Binding-site contacts:
Ligand atom C3 contacts residue ASN200 of chain 47.E at 3.7 Å.
Ligand atom C5 contacts residue SER197 of chain 47.E at 4.2 Å.
Ligand atom C5 contacts residue ASN200 of chain 47.E at 3.3 Å.
Ligand atom C8 contacts residue VAL205 of chain 47.E at 3.7 Å (hydrophobic).
Ligand atom C2 contacts residue LEU192 of chain 47.E at 4.3 Å (hydrophobic).
Ligand atom O5 contacts residue ASN200 of chain 47.E at 2.5 Å (h-bond).
Ligand atom C6 contacts residue SER197 of chain 47.E at 4.3 Å.
Ligand atom O7 contacts residue ASN200 of chain 47.E at 3.3 Å (h-bond).
Ligand atom C1 contacts residue ASN200 of chain 47.E at 1.4 Å.
Ligand atom C1 contacts residue LEU192 of chain 47.E at 3.9 Å (hydrophobic).
Ligand atom C4 contacts residue ASN200 of chain 47.E at 3.8 Å.
Ligand atom O6 contacts residue ASN200 of chain 47.E at 3.0 Å (h-bond).
Ligand atom C7 contacts residue ASN200 of chain 47.E at 3.6 Å.
Ligand atom N2 contacts residue ASN200 of chain 47.E at 3.3 Å (h-bond).
Ligand atom O5 contacts residue SER197 of chain 47.E at 4.0 Å.
Ligand atom O7 contacts residue LYS203 of chain 47.E at 4.0 Å.
Ligand atom C8 contacts residue LEU192 of chain 47.E at 3.7 Å (hydrophobic).
Ligand atom C2 contacts residue ASN200 of chain 47.E at 2.5 Å.
Ligand atom C7 contacts residue LEU192 of chain 47.E at 3.8 Å (hydrophobic).
Ligand atom C6 contacts residue LEU199 of chain 47.E at 4.1 Å (hydrophobic).
Ligand atom C6 contacts residue ASN200 of chain 47.E at 3.3 Å.
Ligand atom N2 contacts residue LEU192 of chain 47.E at 3.5 Å.

A protein and the small-molecule ligand that binds it are described below.
Small molecule (SMILES): CC(=O)N[C@@H]1[C@@H](O)[C@H](O)[C@@H](CO)O[C@H]1O

Sequence of chain 47.E:
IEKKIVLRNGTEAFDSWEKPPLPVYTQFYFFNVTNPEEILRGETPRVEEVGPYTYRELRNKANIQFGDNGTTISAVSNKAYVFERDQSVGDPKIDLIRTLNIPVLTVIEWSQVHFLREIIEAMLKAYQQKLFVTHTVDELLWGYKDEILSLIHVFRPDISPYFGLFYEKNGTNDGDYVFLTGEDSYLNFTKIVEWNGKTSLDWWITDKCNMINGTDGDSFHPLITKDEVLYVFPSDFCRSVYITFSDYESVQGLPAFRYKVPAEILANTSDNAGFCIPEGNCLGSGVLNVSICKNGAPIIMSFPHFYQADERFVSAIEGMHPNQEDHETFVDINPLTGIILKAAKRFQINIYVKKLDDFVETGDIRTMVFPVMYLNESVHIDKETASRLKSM